Binding-site contacts:
Ligand atom C4 contacts residue PHE36 of chain 1.D at 3.5 Å (hydrophobic).
Ligand atom CB contacts residue SER37 of chain 1.D at 3.1 Å.
Ligand atom O2 contacts residue ARG70 of chain 1.D at 3.2 Å (salt-bridge).
Ligand atom C15 contacts residue PHE36 of chain 1.D at 3.5 Å (hydrophobic).
Ligand atom C15 contacts residue ILE62 of chain 1.D at 3.6 Å (hydrophobic).
Ligand atom NA2 contacts residue VAL10 of chain 1.D at 3.5 Å (h-bond).
Ligand atom NA2 contacts residue ASP32 of chain 1.D at 2.8 Å (salt-bridge).
Ligand atom C4 contacts residue NDP1 of chain 1.R at 3.3 Å.
Ligand atom C6 contacts residue NDP1 of chain 1.R at 3.6 Å.
Ligand atom N1 contacts residue ALA11 of chain 1.D at 3.5 Å.
Ligand atom CM contacts residue THR58 of chain 1.D at 3.5 Å.
Ligand atom CA contacts residue SER37 of chain 1.D at 3.7 Å.
Ligand atom NA4 contacts residue CYS113 of chain 1.D at 3.3 Å.
Ligand atom C4 contacts residue VAL9 of chain 1.D at 3.4 Å (hydrophobic).
Ligand atom C4A contacts residue NDP1 of chain 1.R at 3.2 Å.
Ligand atom N3 contacts residue VAL9 of chain 1.D at 3.3 Å.
Ligand atom N5 contacts residue NDP1 of chain 1.R at 3.4 Å.
Ligand atom N1 contacts residue ASP32 of chain 1.D at 2.9 Å (salt-bridge).
Ligand atom N3 contacts residue PHE36 of chain 1.D at 3.7 Å.
Ligand atom O1 contacts residue SER37 of chain 1.D at 2.4 Å (h-bond).
Ligand atom C2 contacts residue VAL10 of chain 1.D at 3.7 Å (hydrophobic).
Ligand atom O1 contacts residue ARG70 of chain 1.D at 3.0 Å (salt-bridge).
Ligand atom NA4 contacts residue NDP1 of chain 1.R at 3.7 Å.
Ligand atom C9 contacts residue NDP1 of chain 1.R at 3.5 Å.
Ligand atom OE1 contacts residue SER37 of chain 1.D at 3.6 Å (h-bond).
Ligand atom NA4 contacts residue VAL9 of chain 1.D at 2.5 Å (h-bond).
Ligand atom CT contacts residue ARG70 of chain 1.D at 3.5 Å.
Ligand atom C2 contacts residue ALA11 of chain 1.D at 3.6 Å (hydrophobic).
Ligand atom NA2 contacts residue THR134 of chain 1.D at 3.3 Å (h-bond).
Ligand atom CT contacts residue SER37 of chain 1.D at 3.1 Å.
Ligand atom C16 contacts residue PHE36 of chain 1.D at 3.5 Å (hydrophobic).
Ligand atom C2 contacts residue ASP32 of chain 1.D at 3.5 Å.
Ligand atom OE2 contacts residue LEU33 of chain 1.D at 3.5 Å.
Ligand atom C7 contacts residue LEU25 of chain 1.D at 3.7 Å (hydrophobic).
Ligand atom C8A contacts residue NDP1 of chain 1.R at 3.7 Å.
Ligand atom NA4 contacts residue PHE36 of chain 1.D at 3.4 Å.
Ligand atom NA4 contacts residue TYR119 of chain 1.D at 3.5 Å (h-bond).
Ligand atom NA2 contacts residue ALA11 of chain 1.D at 3.5 Å.
Ligand atom C16 contacts residue ILE62 of chain 1.D at 3.6 Å (hydrophobic).
Ligand atom N3 contacts residue VAL10 of chain 1.D at 3.2 Å (h-bond).

Sequence of chain 1.D:
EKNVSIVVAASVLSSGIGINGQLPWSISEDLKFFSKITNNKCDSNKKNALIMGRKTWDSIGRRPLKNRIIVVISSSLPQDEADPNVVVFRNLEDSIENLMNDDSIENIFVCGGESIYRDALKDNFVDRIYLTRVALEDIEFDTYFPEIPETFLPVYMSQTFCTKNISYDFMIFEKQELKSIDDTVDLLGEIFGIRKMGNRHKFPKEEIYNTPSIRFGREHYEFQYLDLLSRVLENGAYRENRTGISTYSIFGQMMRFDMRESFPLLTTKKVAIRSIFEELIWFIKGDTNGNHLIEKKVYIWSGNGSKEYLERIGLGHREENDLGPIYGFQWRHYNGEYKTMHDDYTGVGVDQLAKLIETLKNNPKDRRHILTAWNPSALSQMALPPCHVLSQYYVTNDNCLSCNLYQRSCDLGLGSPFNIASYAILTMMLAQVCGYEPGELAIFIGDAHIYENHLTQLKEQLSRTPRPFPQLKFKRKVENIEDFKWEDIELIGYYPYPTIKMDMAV

The small molecule below binds the protein below.
Small molecule (SMILES): CN(Cc1cnc2nc(N)nc(N)c2n1)c1ccc(C(=O)N[C@@H](CCC(=O)O)C(=O)O)cc1